A small-molecule ligand and the protein it binds are described below.
Small molecule (SMILES): [H]/N=C1\NC(=O)[C@@]2(C=C(C(=O)O)C[C@@H](OC(CC)CC)[C@@H]2NC(C)=O)S1

Binding-site contacts:
Ligand atom CAS contacts residue TRP97 of chain 3.A at 3.5 Å (hydrophobic).
Ligand atom CAR contacts residue TYR322 of chain 3.A at 3.0 Å (hydrophobic).
Ligand atom OAF contacts residue TYR322 of chain 3.A at 3.6 Å (h-bond).
Ligand atom OAH contacts residue TYR264 of chain 3.A at 3.1 Å (h-bond).
Ligand atom CAI contacts residue TYR322 of chain 3.A at 3.6 Å (hydrophobic).
Ligand atom CAW contacts residue TYR322 of chain 3.A at 3.8 Å (hydrophobic).
Ligand atom NAD contacts residue TRP97 of chain 3.A at 2.6 Å (h-bond).
Ligand atom OAG contacts residue TYR322 of chain 3.A at 3.5 Å (h-bond).
Ligand atom CAL contacts residue TYR322 of chain 3.A at 3.4 Å (hydrophobic).
Ligand atom OAG contacts residue GLU146 of chain 3.A at 3.3 Å (salt-bridge).
Ligand atom CAB contacts residue ARG143 of chain 3.A at 3.8 Å.
Ligand atom OAF contacts residue ARG36 of chain 3.A at 3.1 Å (salt-bridge).
Ligand atom CAA contacts residue ASN213 of chain 3.A at 3.7 Å.
Ligand atom NAD contacts residue ARG74 of chain 3.A at 3.0 Å (salt-bridge).
Ligand atom OAE contacts residue ARG70 of chain 3.A at 2.9 Å (salt-bridge).
Ligand atom CAT contacts residue GLU146 of chain 3.A at 3.7 Å.
Ligand atom CAA contacts residue ARG211 of chain 3.A at 3.9 Å.
Ligand atom OAF contacts residue ARG288 of chain 3.A at 3.1 Å (salt-bridge).
Ligand atom CAV contacts residue GLU196 of chain 3.A at 3.8 Å.
Ligand atom CAC contacts residue TRP97 of chain 3.A at 3.9 Å (hydrophobic).
Ligand atom CAK contacts residue ARG143 of chain 3.A at 3.5 Å.
Ligand atom OAH contacts residue ARG288 of chain 3.A at 3.1 Å (salt-bridge).
Ligand atom CAJ contacts residue GLU195 of chain 3.A at 3.8 Å.
Ligand atom OAH contacts residue ARG211 of chain 3.A at 3.6 Å (salt-bridge).
Ligand atom CAK contacts residue GLU195 of chain 3.A at 3.8 Å.
Ligand atom NAM contacts residue GLU146 of chain 3.A at 3.2 Å (salt-bridge).
Ligand atom NAD contacts residue LEU52 of chain 3.A at 3.6 Å.
Ligand atom OAG contacts residue GLU196 of chain 3.A at 3.3 Å (salt-bridge).
Ligand atom NAM contacts residue GLU37 of chain 3.A at 3.5 Å (salt-bridge).
Ligand atom CAS contacts residue ARG74 of chain 3.A at 3.7 Å.
Ligand atom CAL contacts residue GLU196 of chain 3.A at 3.9 Å.
Ligand atom CAJ contacts residue GLU196 of chain 3.A at 3.3 Å.
Ligand atom CAU contacts residue TYR322 of chain 3.A at 3.1 Å (hydrophobic).
Ligand atom CAQ contacts residue ARG70 of chain 3.A at 3.9 Å.
Ligand atom OAH contacts residue TYR322 of chain 3.A at 3.1 Å (h-bond).
Ligand atom NAM contacts residue TRP97 of chain 3.A at 3.8 Å.
Ligand atom CAA contacts residue GLU195 of chain 3.A at 3.2 Å.
Ligand atom CAR contacts residue ARG288 of chain 3.A at 3.8 Å.
Ligand atom SAP contacts residue ASP69 of chain 3.A at 3.4 Å (salt-bridge).
Ligand atom CAW contacts residue GLU196 of chain 3.A at 3.5 Å.

Sequence of chain 3.A:
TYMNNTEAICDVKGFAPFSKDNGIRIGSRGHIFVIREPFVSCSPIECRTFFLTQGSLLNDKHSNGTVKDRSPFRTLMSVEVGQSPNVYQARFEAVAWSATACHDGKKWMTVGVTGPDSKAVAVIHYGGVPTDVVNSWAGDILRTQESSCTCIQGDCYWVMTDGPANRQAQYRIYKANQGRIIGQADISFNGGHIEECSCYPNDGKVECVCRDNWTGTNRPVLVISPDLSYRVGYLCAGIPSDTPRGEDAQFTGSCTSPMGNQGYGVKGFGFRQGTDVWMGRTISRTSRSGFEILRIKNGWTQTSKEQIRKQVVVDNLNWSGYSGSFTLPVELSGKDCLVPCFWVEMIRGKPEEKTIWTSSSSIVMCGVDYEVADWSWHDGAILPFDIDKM